Binding-site contacts:
Ligand atom N contacts residue TRP84 of chain 2.E at 1.4 Å.
Ligand atom CA contacts residue LEU93 of chain 2.E at 1.2 Å (hydrophobic).
Ligand atom N contacts residue LEU91 of chain 2.E at 1.5 Å.
Ligand atom CG contacts residue GLY75 of chain 2.E at 1.4 Å.
Ligand atom CA contacts residue LEU93 of chain 2.E at 1.4 Å (hydrophobic).
Ligand atom CA contacts residue LEU91 of chain 2.E at 0.7 Å (hydrophobic).
Ligand atom C contacts residue THR1063 of chain 2.B at 1.4 Å.
Ligand atom CZ contacts residue TYR106 of chain 2.E at 0.8 Å (hydrophobic).
Ligand atom CB contacts residue THR1061 of chain 2.B at 1.0 Å.
Ligand atom N contacts residue LEU93 of chain 2.E at 0.8 Å.
Ligand atom C contacts residue SER158 of chain 2.E at 1.4 Å.
Ligand atom N contacts residue SER158 of chain 2.E at 1.1 Å (h-bond).
Ligand atom CG contacts residue LYS157 of chain 2.E at 0.9 Å.
Ligand atom C contacts residue SER158 of chain 2.E at 1.1 Å.
Ligand atom O contacts residue SER158 of chain 2.E at 1.4 Å (h-bond).
Ligand atom CB contacts residue THR150 of chain 2.E at 1.2 Å.
Ligand atom CE1 contacts residue TYR106 of chain 2.E at 1.5 Å (hydrophobic).
Ligand atom CA contacts residue VAL116 of chain 2.E at 1.4 Å (hydrophobic).
Ligand atom CA contacts residue TYR82 of chain 2.E at 1.5 Å (hydrophobic).
Ligand atom CB contacts residue LYS157 of chain 2.E at 1.2 Å.
Ligand atom ND2 contacts residue SER156 of chain 2.E at 0.9 Å (h-bond).
Ligand atom OD1 contacts residue THR150 of chain 2.E at 0.7 Å (h-bond).
Ligand atom CG contacts residue PHE92 of chain 2.E at 1.1 Å (hydrophobic).
Ligand atom C contacts residue TRP84 of chain 2.E at 1.1 Å (hydrophobic).
Ligand atom CG contacts residue THR150 of chain 2.E at 1.2 Å.
Ligand atom OG contacts residue VAL116 of chain 2.E at 1.2 Å.
Ligand atom CG2 contacts residue TYR82 of chain 2.E at 0.9 Å (hydrophobic).
Ligand atom C contacts residue LEU91 of chain 2.E at 1.1 Å (hydrophobic).
Ligand atom N contacts residue SER158 of chain 2.E at 0.7 Å (h-bond).
Ligand atom CD1 contacts residue PHE92 of chain 2.E at 0.9 Å (hydrophobic).
Ligand atom CD contacts residue VAL116 of chain 2.E at 1.2 Å (hydrophobic).
Ligand atom CB contacts residue VAL116 of chain 2.E at 0.5 Å (hydrophobic).
Ligand atom O contacts residue ALA149 of chain 2.E at 0.7 Å.
Ligand atom CB contacts residue LEU93 of chain 2.E at 1.3 Å (hydrophobic).
Ligand atom C contacts residue LEU93 of chain 2.E at 1.3 Å (hydrophobic).
Ligand atom O contacts residue SER158 of chain 2.E at 1.2 Å.
Ligand atom N contacts residue VAL116 of chain 2.E at 1.5 Å.
Ligand atom SD contacts residue LYS157 of chain 2.E at 1.4 Å.
Ligand atom CA contacts residue TRP84 of chain 2.E at 1.3 Å (hydrophobic).
Ligand atom CG contacts residue THR1061 of chain 2.B at 1.1 Å.

This protein binds this small molecule.
Small molecule (SMILES): CC[C@H](C)[C@H](NC(=O)[C@@H](NC(=O)[C@H](CC(C)C)NC(=O)[C@H](CCCCN)NC(=O)[C@H](CCCCN)NC(=O)[C@@H](N)CC1=NC=NC1)C(C)C)C(=O)N[C@@H](CC(N)=O)C(=O)N[C@@H](CCCCN)C(=O)N[C@@H](CC(=O)O)C(=O)N[C@@H](CCSC)C(=O)N[C@@H](CCCN=C(N)N)C(=O)N[C@H](C(=O)N[C@@H](CC(=O)O)C(=O)N[C@@H](CC(C)C)C(=O)N[C@@H](Cc1ccccc1)C(=O)N[C@@H](CO)C(=O)N1CCC[C@H]1C(=O)N1CCC[C@H]1C(=O)N[C@H](C=O)CC(N)=O)[C@@H](C)O

Sequence of chain 2.E:
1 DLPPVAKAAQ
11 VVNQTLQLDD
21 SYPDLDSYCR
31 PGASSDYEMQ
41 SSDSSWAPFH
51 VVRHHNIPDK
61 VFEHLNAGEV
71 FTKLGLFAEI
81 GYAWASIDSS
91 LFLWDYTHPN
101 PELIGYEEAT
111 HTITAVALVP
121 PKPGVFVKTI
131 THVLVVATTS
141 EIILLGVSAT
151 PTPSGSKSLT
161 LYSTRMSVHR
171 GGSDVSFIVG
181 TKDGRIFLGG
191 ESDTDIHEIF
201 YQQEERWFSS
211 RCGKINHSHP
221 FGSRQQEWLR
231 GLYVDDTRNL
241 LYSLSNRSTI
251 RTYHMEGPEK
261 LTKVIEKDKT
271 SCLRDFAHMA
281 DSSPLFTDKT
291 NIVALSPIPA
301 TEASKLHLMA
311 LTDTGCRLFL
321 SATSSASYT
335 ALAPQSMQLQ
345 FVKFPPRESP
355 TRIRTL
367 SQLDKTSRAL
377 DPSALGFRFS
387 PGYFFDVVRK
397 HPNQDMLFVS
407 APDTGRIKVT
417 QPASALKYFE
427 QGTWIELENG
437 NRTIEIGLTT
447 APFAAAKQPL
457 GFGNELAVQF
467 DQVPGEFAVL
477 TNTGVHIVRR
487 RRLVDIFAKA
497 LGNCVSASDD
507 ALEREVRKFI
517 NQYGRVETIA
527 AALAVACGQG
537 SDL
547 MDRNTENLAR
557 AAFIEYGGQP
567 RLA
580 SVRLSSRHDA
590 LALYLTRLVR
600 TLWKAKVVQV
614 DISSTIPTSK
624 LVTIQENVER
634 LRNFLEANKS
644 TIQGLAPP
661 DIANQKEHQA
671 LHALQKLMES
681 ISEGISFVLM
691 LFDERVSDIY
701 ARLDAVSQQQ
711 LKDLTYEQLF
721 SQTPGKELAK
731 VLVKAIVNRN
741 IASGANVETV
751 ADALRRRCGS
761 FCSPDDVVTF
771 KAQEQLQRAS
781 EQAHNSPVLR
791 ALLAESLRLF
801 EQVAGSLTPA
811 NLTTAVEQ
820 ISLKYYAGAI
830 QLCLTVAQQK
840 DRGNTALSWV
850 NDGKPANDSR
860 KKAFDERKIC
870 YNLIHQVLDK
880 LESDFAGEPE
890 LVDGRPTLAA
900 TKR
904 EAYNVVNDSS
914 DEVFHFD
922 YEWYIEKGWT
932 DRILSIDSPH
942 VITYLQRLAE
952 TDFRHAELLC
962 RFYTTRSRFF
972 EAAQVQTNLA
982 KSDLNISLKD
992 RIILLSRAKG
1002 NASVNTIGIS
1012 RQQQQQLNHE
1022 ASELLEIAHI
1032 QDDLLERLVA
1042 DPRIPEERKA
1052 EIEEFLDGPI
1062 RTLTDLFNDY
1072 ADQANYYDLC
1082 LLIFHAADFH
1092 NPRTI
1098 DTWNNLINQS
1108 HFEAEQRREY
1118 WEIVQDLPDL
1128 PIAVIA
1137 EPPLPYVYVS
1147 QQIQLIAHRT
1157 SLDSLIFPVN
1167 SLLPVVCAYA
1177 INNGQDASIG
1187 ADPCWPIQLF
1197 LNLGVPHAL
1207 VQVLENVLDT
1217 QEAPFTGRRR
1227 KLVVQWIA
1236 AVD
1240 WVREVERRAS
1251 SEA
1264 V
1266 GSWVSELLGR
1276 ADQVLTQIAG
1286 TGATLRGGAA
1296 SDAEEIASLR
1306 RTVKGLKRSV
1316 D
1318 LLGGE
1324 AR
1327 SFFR

Sequence of chain 2.B:
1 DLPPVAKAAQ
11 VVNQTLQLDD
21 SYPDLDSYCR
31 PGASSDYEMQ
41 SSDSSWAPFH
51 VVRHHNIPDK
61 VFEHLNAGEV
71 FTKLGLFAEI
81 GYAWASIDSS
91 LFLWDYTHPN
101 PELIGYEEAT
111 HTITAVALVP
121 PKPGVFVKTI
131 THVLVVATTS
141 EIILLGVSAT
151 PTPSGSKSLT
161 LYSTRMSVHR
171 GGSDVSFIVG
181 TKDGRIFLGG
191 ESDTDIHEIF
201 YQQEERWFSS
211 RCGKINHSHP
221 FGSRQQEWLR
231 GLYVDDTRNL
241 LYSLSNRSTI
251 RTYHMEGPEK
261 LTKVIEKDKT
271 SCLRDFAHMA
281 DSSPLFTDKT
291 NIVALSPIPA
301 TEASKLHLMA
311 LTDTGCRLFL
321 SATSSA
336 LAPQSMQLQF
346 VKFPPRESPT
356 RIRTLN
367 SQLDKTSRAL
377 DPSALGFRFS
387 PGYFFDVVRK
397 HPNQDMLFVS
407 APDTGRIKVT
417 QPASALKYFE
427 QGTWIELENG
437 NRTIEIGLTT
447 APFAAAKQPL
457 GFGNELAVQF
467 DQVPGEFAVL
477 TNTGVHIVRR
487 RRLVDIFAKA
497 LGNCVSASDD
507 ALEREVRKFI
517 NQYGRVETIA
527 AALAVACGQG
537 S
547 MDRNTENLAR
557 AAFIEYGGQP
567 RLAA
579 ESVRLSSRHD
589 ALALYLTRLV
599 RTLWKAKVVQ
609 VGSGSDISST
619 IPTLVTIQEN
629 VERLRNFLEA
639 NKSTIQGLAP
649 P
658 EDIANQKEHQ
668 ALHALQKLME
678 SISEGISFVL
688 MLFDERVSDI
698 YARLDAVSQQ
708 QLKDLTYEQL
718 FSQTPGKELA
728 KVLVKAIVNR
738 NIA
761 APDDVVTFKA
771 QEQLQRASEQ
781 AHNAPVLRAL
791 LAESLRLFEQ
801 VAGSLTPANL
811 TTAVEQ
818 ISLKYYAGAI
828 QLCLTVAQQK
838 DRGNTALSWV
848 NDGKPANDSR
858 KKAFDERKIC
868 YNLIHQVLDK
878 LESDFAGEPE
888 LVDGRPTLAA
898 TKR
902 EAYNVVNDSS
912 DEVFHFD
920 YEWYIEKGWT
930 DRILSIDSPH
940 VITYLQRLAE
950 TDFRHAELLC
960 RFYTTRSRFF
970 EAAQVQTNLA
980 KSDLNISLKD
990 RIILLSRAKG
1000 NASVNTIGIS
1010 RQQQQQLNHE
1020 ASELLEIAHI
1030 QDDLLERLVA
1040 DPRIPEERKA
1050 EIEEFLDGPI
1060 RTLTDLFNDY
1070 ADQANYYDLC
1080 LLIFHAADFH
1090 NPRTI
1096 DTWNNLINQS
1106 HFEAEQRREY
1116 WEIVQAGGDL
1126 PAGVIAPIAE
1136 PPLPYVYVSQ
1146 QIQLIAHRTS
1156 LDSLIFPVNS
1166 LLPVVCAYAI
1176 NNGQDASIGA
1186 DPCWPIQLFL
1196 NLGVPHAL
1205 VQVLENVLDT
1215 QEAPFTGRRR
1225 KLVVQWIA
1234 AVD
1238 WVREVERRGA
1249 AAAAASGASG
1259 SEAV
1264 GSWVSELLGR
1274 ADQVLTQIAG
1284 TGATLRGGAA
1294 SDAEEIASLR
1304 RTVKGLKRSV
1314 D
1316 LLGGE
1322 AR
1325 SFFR